This protein binds this small molecule.
Small molecule (SMILES): Cc1ncc(COP(=O)(O)O)c(/C=N/C(CO)C(=O)O)c1O

Sequence of chain 1.B:
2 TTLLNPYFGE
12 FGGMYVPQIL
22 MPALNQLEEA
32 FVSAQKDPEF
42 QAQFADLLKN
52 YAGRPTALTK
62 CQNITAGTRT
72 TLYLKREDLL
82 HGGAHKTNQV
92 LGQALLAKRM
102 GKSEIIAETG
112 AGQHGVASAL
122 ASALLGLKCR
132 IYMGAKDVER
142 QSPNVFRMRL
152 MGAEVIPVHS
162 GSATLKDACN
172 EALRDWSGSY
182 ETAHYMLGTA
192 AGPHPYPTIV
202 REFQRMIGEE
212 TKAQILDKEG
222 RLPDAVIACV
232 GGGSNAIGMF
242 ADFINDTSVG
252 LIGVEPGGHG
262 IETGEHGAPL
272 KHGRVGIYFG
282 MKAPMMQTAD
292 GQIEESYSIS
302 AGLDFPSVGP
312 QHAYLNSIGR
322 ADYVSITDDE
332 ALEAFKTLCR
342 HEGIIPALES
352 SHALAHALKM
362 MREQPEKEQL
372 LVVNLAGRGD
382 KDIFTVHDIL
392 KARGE

Binding-site contacts:
Ligand atom O2P contacts residue ASN236 of chain 1.B at 2.8 Å (h-bond).
Ligand atom O3P contacts residue GLY232 of chain 1.B at 2.9 Å (h-bond).
Ligand atom N1 contacts residue GLU350 of chain 1.B at 3.4 Å.
Ligand atom OXT contacts residue GLN114 of chain 1.B at 3.0 Å (h-bond).
Ligand atom N contacts residue LYS87 of chain 1.B at 3.5 Å.
Ligand atom O3P contacts residue GLY233 of chain 1.B at 3.0 Å (h-bond).
Ligand atom OG contacts residue GLY303 of chain 1.B at 3.6 Å.
Ligand atom O3P contacts residue GLY234 of chain 1.B at 2.8 Å (h-bond).
Ligand atom CB contacts residue GLY303 of chain 1.B at 3.5 Å.
Ligand atom C contacts residue THR110 of chain 1.B at 3.5 Å.
Ligand atom O2P contacts residue SER235 of chain 1.B at 3.1 Å (h-bond).
Ligand atom C4A contacts residue LYS87 of chain 1.B at 3.4 Å.
Ligand atom P contacts residue SER235 of chain 1.B at 3.5 Å.
Ligand atom O3 contacts residue GLN114 of chain 1.B at 2.9 Å (h-bond).
Ligand atom O contacts residue DMS1 of chain 1.S at 3.3 Å.
Ligand atom OG contacts residue ALA112 of chain 1.B at 2.8 Å (h-bond).
Ligand atom O1P contacts residue SER235 of chain 1.B at 2.6 Å (h-bond).
Ligand atom O1P contacts residue GLY234 of chain 1.B at 3.5 Å (h-bond).
Ligand atom O4P contacts residue LYS87 of chain 1.B at 3.2 Å (salt-bridge).
Ligand atom O2P contacts residue HIS86 of chain 1.B at 3.0 Å (h-bond).
Ligand atom CA contacts residue DMS1 of chain 1.S at 3.6 Å.
Ligand atom C2A contacts residue GLU350 of chain 1.B at 3.5 Å.
Ligand atom O contacts residue THR110 of chain 1.B at 2.7 Å (h-bond).
Ligand atom O1P contacts residue LYS87 of chain 1.B at 3.3 Å (salt-bridge).
Ligand atom O contacts residue GLY111 of chain 1.B at 2.8 Å (h-bond).
Ligand atom OXT contacts residue GLY113 of chain 1.B at 3.5 Å (h-bond).
Ligand atom O1P contacts residue THR190 of chain 1.B at 2.7 Å (h-bond).
Ligand atom C6 contacts residue GLU350 of chain 1.B at 3.6 Å.
Ligand atom OG contacts residue GLY111 of chain 1.B at 3.6 Å.
Ligand atom OG contacts residue ASP305 of chain 1.B at 2.9 Å (salt-bridge).
Ligand atom O3P contacts residue SER235 of chain 1.B at 3.5 Å (h-bond).
Ligand atom OXT contacts residue HIS115 of chain 1.B at 2.9 Å (h-bond).
Ligand atom C5A contacts residue GLY303 of chain 1.B at 3.5 Å.
Ligand atom CB contacts residue ASP305 of chain 1.B at 3.3 Å.
Ligand atom C4A contacts residue GLY303 of chain 1.B at 3.1 Å.
Ligand atom O contacts residue ALA112 of chain 1.B at 3.6 Å.
Ligand atom CB contacts residue DMS1 of chain 1.S at 3.5 Å.
Ligand atom N contacts residue GLY303 of chain 1.B at 3.7 Å.
Ligand atom C4 contacts residue GLY303 of chain 1.B at 3.5 Å.
Ligand atom OXT contacts residue THR110 of chain 1.B at 3.4 Å (h-bond).